Sequence of chain 1.A:
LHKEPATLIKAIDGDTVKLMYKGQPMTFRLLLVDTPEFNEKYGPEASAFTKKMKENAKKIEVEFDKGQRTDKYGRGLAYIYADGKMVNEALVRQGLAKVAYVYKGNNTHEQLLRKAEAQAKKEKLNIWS

Binding-site contacts:
Ligand atom O5P contacts residue ARG81 of chain 1.A at 2.8 Å (salt-bridge).
Ligand atom O4 contacts residue LEU37 of chain 1.A at 3.9 Å.
Ligand atom C2' contacts residue TYR107 of chain 1.A at 3.7 Å (hydrophobic).
Ligand atom N3 contacts residue TYR109 of chain 1.A at 3.4 Å.
Ligand atom O4P contacts residue TYR107 of chain 1.A at 4.0 Å.
Ligand atom C6 contacts residue ARG81 of chain 1.A at 4.0 Å.
Ligand atom P2 contacts residue ARG35 of chain 1.A at 3.5 Å.
Ligand atom O5' contacts residue ARG81 of chain 1.A at 3.0 Å (salt-bridge).
Ligand atom C5 contacts residue TYR107 of chain 1.A at 4.1 Å (hydrophobic).
Ligand atom O4P contacts residue CA1 of chain 1.B at 3.4 Å.
Ligand atom O4 contacts residue TYR109 of chain 1.A at 3.9 Å.
Ligand atom C5M contacts residue LEU36 of chain 1.A at 4.0 Å (hydrophobic).
Ligand atom N3 contacts residue LEU83 of chain 1.A at 3.9 Å.
Ligand atom C4 contacts residue LEU83 of chain 1.A at 3.7 Å (hydrophobic).
Ligand atom C2 contacts residue ASP77 of chain 1.A at 4.0 Å.
Ligand atom O4P contacts residue ARG35 of chain 1.A at 2.8 Å (salt-bridge).
Ligand atom O2P contacts residue TYR79 of chain 1.A at 2.5 Å (h-bond).
Ligand atom P2 contacts residue ARG81 of chain 1.A at 3.9 Å.
Ligand atom C5 contacts residue LEU83 of chain 1.A at 4.0 Å (hydrophobic).
Ligand atom P1 contacts residue LYS78 of chain 1.A at 3.6 Å.
Ligand atom O1P contacts residue TYR79 of chain 1.A at 3.4 Å (h-bond).
Ligand atom O4' contacts residue ARG81 of chain 1.A at 3.1 Å (salt-bridge).
Ligand atom C2' contacts residue TYR109 of chain 1.A at 3.5 Å (hydrophobic).
Ligand atom C5' contacts residue TYR107 of chain 1.A at 3.7 Å (hydrophobic).
Ligand atom O1P contacts residue LYS78 of chain 1.A at 2.6 Å (salt-bridge).
Ligand atom C4 contacts residue TYR109 of chain 1.A at 3.6 Å (hydrophobic).
Ligand atom O4P contacts residue ASP40 of chain 1.A at 3.5 Å (salt-bridge).
Ligand atom C2 contacts residue TYR109 of chain 1.A at 3.8 Å (hydrophobic).
Ligand atom O2 contacts residue TYR109 of chain 1.A at 4.0 Å.
Ligand atom O3' contacts residue LYS78 of chain 1.A at 3.3 Å.
Ligand atom C5' contacts residue ARG81 of chain 1.A at 4.0 Å.
Ligand atom C5M contacts residue ARG35 of chain 1.A at 3.6 Å.
Ligand atom O5' contacts residue ARG35 of chain 1.A at 3.6 Å (salt-bridge).
Ligand atom C3' contacts residue TYR107 of chain 1.A at 3.9 Å (hydrophobic).
Ligand atom O5P contacts residue ARG35 of chain 1.A at 2.9 Å (salt-bridge).
Ligand atom C4' contacts residue ARG81 of chain 1.A at 4.0 Å.
Ligand atom O4 contacts residue LEU83 of chain 1.A at 3.6 Å.
Ligand atom C5M contacts residue TYR107 of chain 1.A at 3.8 Å (hydrophobic).
Ligand atom P1 contacts residue TYR79 of chain 1.A at 3.5 Å.
Ligand atom O2 contacts residue ASP77 of chain 1.A at 3.9 Å.

A small-molecule ligand and the protein it binds are described below.
Small molecule (SMILES): Cc1cn([C@H]2C[C@H](OP(=O)(O)O)[C@@H](COP(=O)(O)O)O2)c(=O)[nH]c1=O